Binding-site contacts:
Ligand atom OAB contacts residue ILE11 of chain 1.A at 3.5 Å.
Ligand atom N1K contacts residue LEU84 of chain 1.A at 3.8 Å.
Ligand atom N1K contacts residue LEU135 of chain 1.A at 3.5 Å.
Ligand atom N1J contacts residue ILE11 of chain 1.A at 3.9 Å.
Ligand atom OAB contacts residue LEU135 of chain 1.A at 4.0 Å.
Ligand atom N1I contacts residue PHE83 of chain 1.A at 3.6 Å.
Ligand atom CAM contacts residue LEU135 of chain 1.A at 3.4 Å (hydrophobic).
Ligand atom N1I contacts residue LEU135 of chain 1.A at 3.6 Å.
Ligand atom CAH contacts residue ALA32 of chain 1.A at 3.9 Å (hydrophobic).
Ligand atom CAG contacts residue ILE11 of chain 1.A at 3.7 Å (hydrophobic).
Ligand atom CAG contacts residue HIS85 of chain 1.A at 4.0 Å.
Ligand atom N1K contacts residue PHE83 of chain 1.A at 3.8 Å.
Ligand atom BRAC contacts residue HIS85 of chain 1.A at 3.4 Å.
Ligand atom N1I contacts residue LEU84 of chain 1.A at 2.9 Å (h-bond).
Ligand atom N1I contacts residue GLU82 of chain 1.A at 3.5 Å (salt-bridge).
Ligand atom N1K contacts residue ALA32 of chain 1.A at 3.4 Å.
Ligand atom CAM contacts residue ALA32 of chain 1.A at 3.4 Å (hydrophobic).
Ligand atom CAG contacts residue LEU84 of chain 1.A at 3.3 Å (hydrophobic).
Ligand atom CAA contacts residue PHE81 of chain 1.A at 3.7 Å (hydrophobic).
Ligand atom CAN contacts residue HIS85 of chain 1.A at 3.2 Å.
Ligand atom CAM contacts residue GLU82 of chain 1.A at 3.9 Å.
Ligand atom CAF contacts residue ASP87 of chain 1.A at 3.5 Å.
Ligand atom CAA contacts residue ALA32 of chain 1.A at 3.8 Å (hydrophobic).
Ligand atom CAD contacts residue HIS85 of chain 1.A at 3.9 Å.
Ligand atom CAD contacts residue LYS90 of chain 1.A at 3.4 Å.
Ligand atom CAO contacts residue LEU84 of chain 1.A at 3.7 Å (hydrophobic).
Ligand atom N1J contacts residue LEU84 of chain 1.A at 2.9 Å (h-bond).
Ligand atom CAF contacts residue LYS90 of chain 1.A at 3.9 Å.
Ligand atom CAD contacts residue ASP87 of chain 1.A at 3.6 Å.
Ligand atom CAH contacts residue LEU135 of chain 1.A at 3.4 Å (hydrophobic).
Ligand atom CAP contacts residue LEU84 of chain 1.A at 3.6 Å (hydrophobic).
Ligand atom N1I contacts residue ALA32 of chain 1.A at 3.8 Å.
Ligand atom CAD contacts residue GLN86 of chain 1.A at 3.7 Å.
Ligand atom CAA contacts residue LYS34 of chain 1.A at 3.5 Å.
Ligand atom CAL contacts residue ILE11 of chain 1.A at 3.6 Å (hydrophobic).
Ligand atom N1K contacts residue GLU82 of chain 1.A at 2.8 Å (salt-bridge).
Ligand atom CAO contacts residue ILE11 of chain 1.A at 3.5 Å (hydrophobic).
Ligand atom CAL contacts residue LEU84 of chain 1.A at 3.7 Å (hydrophobic).
Ligand atom CAE contacts residue HIS85 of chain 1.A at 3.2 Å.
Ligand atom CAP contacts residue LEU135 of chain 1.A at 3.5 Å (hydrophobic).

The protein below binds the small molecule below.
Small molecule (SMILES): Cc1cc(NC(=O)c2ccc(Br)cc2)n[nH]1

Sequence of chain 1.A:
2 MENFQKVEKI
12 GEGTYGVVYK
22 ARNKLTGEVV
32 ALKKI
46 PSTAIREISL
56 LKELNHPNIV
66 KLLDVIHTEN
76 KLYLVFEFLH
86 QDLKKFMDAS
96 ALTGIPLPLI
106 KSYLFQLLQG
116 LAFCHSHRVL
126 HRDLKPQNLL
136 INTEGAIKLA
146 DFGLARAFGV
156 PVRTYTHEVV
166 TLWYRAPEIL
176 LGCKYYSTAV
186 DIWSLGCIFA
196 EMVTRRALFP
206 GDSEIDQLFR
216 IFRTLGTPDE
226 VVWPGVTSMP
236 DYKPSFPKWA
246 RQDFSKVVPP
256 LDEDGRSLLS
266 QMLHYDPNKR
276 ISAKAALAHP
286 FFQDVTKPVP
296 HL